Sequence of chain 1.D:
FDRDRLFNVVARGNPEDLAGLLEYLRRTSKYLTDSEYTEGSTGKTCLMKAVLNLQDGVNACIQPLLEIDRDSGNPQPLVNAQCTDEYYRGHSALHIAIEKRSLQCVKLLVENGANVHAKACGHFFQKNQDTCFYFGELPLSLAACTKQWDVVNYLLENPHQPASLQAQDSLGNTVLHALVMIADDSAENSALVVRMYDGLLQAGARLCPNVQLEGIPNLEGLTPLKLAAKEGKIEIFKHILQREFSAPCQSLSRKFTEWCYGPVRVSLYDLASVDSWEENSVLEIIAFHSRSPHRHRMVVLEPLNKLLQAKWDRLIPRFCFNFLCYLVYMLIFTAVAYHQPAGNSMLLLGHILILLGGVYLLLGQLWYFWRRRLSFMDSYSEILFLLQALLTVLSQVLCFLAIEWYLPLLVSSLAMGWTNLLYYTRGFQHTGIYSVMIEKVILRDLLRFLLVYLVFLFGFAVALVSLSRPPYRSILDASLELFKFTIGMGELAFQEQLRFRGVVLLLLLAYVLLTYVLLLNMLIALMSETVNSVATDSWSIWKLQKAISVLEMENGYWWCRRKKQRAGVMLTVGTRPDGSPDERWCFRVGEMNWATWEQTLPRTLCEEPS

Sequence of chain 1.C:
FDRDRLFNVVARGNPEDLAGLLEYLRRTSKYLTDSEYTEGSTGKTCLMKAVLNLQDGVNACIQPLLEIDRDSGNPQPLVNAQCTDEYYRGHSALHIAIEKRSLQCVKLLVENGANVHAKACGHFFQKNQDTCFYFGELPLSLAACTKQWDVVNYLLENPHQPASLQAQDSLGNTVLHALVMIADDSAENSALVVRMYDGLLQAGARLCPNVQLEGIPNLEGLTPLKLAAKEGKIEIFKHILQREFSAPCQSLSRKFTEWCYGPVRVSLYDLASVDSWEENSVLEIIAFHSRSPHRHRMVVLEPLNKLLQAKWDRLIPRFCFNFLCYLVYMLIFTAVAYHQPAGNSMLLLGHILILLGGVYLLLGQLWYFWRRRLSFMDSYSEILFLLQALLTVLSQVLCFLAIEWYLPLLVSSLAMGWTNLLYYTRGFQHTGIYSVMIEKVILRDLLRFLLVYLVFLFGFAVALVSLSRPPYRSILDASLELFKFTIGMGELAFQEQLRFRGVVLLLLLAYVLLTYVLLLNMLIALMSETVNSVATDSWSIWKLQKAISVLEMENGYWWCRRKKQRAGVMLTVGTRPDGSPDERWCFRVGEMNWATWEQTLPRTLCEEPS

Binding-site contacts:
Ligand atom CBB contacts residue LEU473 of chain 1.D at 4.0 Å (hydrophobic).
Ligand atom CAZ contacts residue THR508 of chain 1.D at 3.8 Å.
Ligand atom CAR contacts residue THR508 of chain 1.D at 4.1 Å.
Ligand atom CBT contacts residue LEU511 of chain 1.D at 3.4 Å (hydrophobic).
Ligand atom CBF contacts residue SER501 of chain 1.D at 4.2 Å.
Ligand atom OAE contacts residue ALA504 of chain 1.D at 4.2 Å.
Ligand atom OAD contacts residue THR508 of chain 1.D at 4.2 Å.
Ligand atom CAV contacts residue TYR469 of chain 1.D at 3.9 Å (hydrophobic).
Ligand atom CBK contacts residue TYR469 of chain 1.D at 3.8 Å (hydrophobic).
Ligand atom OAD contacts residue MET505 of chain 1.D at 3.4 Å.
Ligand atom CBJ contacts residue LEU629 of chain 1.C at 4.2 Å (hydrophobic).
Ligand atom OAF contacts residue TYR469 of chain 1.D at 4.3 Å.
Ligand atom CBT contacts residue ARG515 of chain 1.D at 4.3 Å.
Ligand atom CBR contacts residue LEU473 of chain 1.D at 3.6 Å (hydrophobic).
Ligand atom CBD contacts residue TYR469 of chain 1.D at 3.6 Å (hydrophobic).
Ligand atom CBR contacts residue ASN509 of chain 1.D at 4.3 Å.
Ligand atom CBB contacts residue TYR469 of chain 1.D at 3.5 Å (hydrophobic).
Ligand atom CAP contacts residue LEU473 of chain 1.D at 3.8 Å (hydrophobic).
Ligand atom CBS contacts residue LEU473 of chain 1.D at 4.3 Å (hydrophobic).
Ligand atom OAI contacts residue SER470 of chain 1.D at 3.5 Å (h-bond).
Ligand atom OAI contacts residue TYR512 of chain 1.D at 4.2 Å.
Ligand atom OAG contacts residue TYR469 of chain 1.D at 3.2 Å (h-bond).
Ligand atom CBT contacts residue SER524 of chain 1.D at 3.9 Å.
Ligand atom CBJ contacts residue ALA626 of chain 1.C at 4.2 Å (hydrophobic).
Ligand atom CBQ contacts residue TYR469 of chain 1.D at 4.2 Å (hydrophobic).
Ligand atom CBL contacts residue ALA626 of chain 1.C at 4.3 Å (hydrophobic).
Ligand atom CBO contacts residue TYR469 of chain 1.D at 4.2 Å (hydrophobic).
Ligand atom CBI contacts residue LEU630 of chain 1.C at 3.6 Å (hydrophobic).
Ligand atom CBL contacts residue LEU629 of chain 1.C at 3.6 Å (hydrophobic).
Ligand atom OAE contacts residue THR508 of chain 1.D at 3.1 Å (h-bond).
Ligand atom CAS contacts residue LEU630 of chain 1.C at 4.2 Å (hydrophobic).
Ligand atom CAX contacts residue LEU630 of chain 1.C at 3.6 Å (hydrophobic).
Ligand atom CBP contacts residue THR508 of chain 1.D at 4.0 Å.
Ligand atom CAL contacts residue TYR469 of chain 1.D at 3.9 Å (hydrophobic).
Ligand atom CBP contacts residue LEU473 of chain 1.D at 3.8 Å (hydrophobic).
Ligand atom CBC contacts residue LEU630 of chain 1.C at 3.7 Å (hydrophobic).
Ligand atom CBL contacts residue LEU630 of chain 1.C at 3.7 Å (hydrophobic).
Ligand atom OAE contacts residue MET505 of chain 1.D at 4.2 Å.
Ligand atom CAU contacts residue THR508 of chain 1.D at 3.5 Å.
Ligand atom CBC contacts residue THR508 of chain 1.D at 4.3 Å.

A protein and the small-molecule ligand that binds it are described below.
Small molecule (SMILES): C=C(C)[C@]12C[C@@H](C)[C@@]34O[C@](Cc5ccccc5)(O[C@@H]1[C@@H]3C=C(COC(=O)Cc1ccc(O)c(OC)c1)C[C@]1(O)C(=O)C(C)=C[C@@H]41)O2